Sequence of chain 1.B:
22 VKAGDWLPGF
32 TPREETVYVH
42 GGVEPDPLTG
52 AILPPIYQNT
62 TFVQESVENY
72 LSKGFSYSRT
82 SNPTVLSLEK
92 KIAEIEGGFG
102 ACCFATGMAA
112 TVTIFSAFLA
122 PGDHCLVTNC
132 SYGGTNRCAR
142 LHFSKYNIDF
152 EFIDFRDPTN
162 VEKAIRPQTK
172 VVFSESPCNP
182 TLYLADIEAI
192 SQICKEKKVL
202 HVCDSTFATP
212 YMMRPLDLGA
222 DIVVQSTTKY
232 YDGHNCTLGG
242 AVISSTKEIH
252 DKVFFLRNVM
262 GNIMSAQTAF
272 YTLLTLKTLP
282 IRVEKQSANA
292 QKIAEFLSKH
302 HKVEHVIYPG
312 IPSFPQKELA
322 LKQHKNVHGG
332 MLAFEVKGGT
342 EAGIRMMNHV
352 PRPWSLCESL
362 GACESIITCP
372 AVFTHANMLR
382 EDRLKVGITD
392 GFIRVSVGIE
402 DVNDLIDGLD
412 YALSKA

Sequence of chain 1.A:
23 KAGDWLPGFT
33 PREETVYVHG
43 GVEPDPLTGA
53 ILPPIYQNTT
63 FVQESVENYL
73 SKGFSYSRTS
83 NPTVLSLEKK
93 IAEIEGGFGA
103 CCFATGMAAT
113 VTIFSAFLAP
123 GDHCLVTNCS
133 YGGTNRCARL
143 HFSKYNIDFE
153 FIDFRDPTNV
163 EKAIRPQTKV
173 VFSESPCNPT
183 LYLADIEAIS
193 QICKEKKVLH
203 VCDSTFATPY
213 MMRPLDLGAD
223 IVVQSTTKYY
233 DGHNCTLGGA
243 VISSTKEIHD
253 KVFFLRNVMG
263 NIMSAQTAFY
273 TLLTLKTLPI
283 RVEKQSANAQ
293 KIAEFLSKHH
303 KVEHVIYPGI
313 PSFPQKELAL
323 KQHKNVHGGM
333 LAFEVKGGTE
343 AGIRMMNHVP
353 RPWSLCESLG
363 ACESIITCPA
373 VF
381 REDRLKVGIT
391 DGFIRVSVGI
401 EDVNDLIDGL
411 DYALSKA

The protein below binds the small molecule below.
Small molecule (SMILES): N[C@@H](CS)C(=O)O

Binding-site contacts:
Ligand atom SG contacts residue GLU359 of chain 1.A at 3.0 Å (salt-bridge).
Ligand atom CA contacts residue TYR78 of chain 1.B at 4.2 Å (hydrophobic).
Ligand atom OXT contacts residue SER360 of chain 1.A at 3.2 Å (h-bond).
Ligand atom O contacts residue TYR133 of chain 1.A at 3.6 Å.
Ligand atom CB contacts residue ARG80 of chain 1.B at 3.9 Å.
Ligand atom C contacts residue GLU359 of chain 1.A at 4.2 Å.
Ligand atom OXT contacts residue ARG395 of chain 1.A at 3.0 Å (salt-bridge).
Ligand atom O contacts residue LEU361 of chain 1.A at 4.0 Å.
Ligand atom N contacts residue TYR78 of chain 1.B at 3.9 Å.
Ligand atom CA contacts residue PLP1 of chain 1.C at 4.5 Å.
Ligand atom C contacts residue TYR133 of chain 1.A at 4.2 Å (hydrophobic).
Ligand atom N contacts residue TYR133 of chain 1.A at 3.7 Å.
Ligand atom N contacts residue PLP1 of chain 1.C at 3.0 Å.
Ligand atom O contacts residue SER360 of chain 1.A at 4.4 Å.
Ligand atom N contacts residue SER360 of chain 1.A at 4.1 Å.
Ligand atom O contacts residue ARG395 of chain 1.A at 3.0 Å (salt-bridge).
Ligand atom SG contacts residue TYR78 of chain 1.B at 3.8 Å.
Ligand atom OXT contacts residue GLU359 of chain 1.A at 3.3 Å.
Ligand atom CA contacts residue LYS230 of chain 1.A at 4.3 Å.
Ligand atom C contacts residue ARG395 of chain 1.A at 3.5 Å.
Ligand atom SG contacts residue TYR133 of chain 1.A at 4.2 Å.
Ligand atom CA contacts residue TYR133 of chain 1.A at 3.8 Å (hydrophobic).
Ligand atom N contacts residue LYS230 of chain 1.A at 2.9 Å (salt-bridge).
Ligand atom CB contacts residue TYR78 of chain 1.B at 4.2 Å (hydrophobic).
Ligand atom CA contacts residue GLU359 of chain 1.A at 4.4 Å.
Ligand atom CB contacts residue TYR133 of chain 1.A at 2.8 Å (hydrophobic).
Ligand atom CA contacts residue SER360 of chain 1.A at 3.7 Å.
Ligand atom C contacts residue SER360 of chain 1.A at 3.6 Å.
Ligand atom O contacts residue ASN180 of chain 1.A at 3.6 Å.